A protein and the small-molecule ligand that binds it are described below.
Small molecule (SMILES): CC(=O)N[C@H]1[C@H](O[C@H]2[C@H](O)[C@@H](NC(C)=O)CO[C@@H]2CO)O[C@H](CO)[C@@H](O)[C@@H]1O

Sequence of chain 1.B:
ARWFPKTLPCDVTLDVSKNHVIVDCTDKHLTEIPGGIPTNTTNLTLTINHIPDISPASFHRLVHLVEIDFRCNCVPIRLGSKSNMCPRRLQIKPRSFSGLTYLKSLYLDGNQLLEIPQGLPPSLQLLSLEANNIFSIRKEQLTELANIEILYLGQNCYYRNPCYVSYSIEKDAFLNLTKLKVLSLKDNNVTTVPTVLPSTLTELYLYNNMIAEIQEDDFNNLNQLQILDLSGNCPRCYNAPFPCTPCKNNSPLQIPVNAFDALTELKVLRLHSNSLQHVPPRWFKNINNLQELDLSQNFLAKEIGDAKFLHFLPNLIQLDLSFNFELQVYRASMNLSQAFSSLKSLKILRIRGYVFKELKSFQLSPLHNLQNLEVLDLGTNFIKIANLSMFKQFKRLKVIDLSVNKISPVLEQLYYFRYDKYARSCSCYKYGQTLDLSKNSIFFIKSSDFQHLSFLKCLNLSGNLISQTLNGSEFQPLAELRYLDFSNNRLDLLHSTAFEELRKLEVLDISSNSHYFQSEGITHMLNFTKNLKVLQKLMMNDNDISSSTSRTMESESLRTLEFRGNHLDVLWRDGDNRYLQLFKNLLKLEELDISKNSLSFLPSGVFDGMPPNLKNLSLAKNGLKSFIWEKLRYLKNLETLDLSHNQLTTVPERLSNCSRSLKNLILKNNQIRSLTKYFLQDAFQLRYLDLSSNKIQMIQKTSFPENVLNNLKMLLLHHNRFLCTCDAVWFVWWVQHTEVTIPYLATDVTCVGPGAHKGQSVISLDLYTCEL

Binding-site contacts:
Ligand atom C7 contacts residue PRO166 of chain 1.B at 4.3 Å (hydrophobic).
Ligand atom C8 contacts residue PRO166 of chain 1.B at 4.1 Å (hydrophobic).
Ligand atom O5 contacts residue TYR168 of chain 1.B at 3.7 Å.
Ligand atom C7 contacts residue CYS161 of chain 1.B at 3.7 Å (hydrophobic).
Ligand atom C8 contacts residue TYR162 of chain 1.B at 3.6 Å (hydrophobic).
Ligand atom C6 contacts residue VAL169 of chain 1.B at 4.3 Å (hydrophobic).
Ligand atom C4 contacts residue ASN193 of chain 1.B at 4.2 Å.
Ligand atom C1 contacts residue ASN193 of chain 1.B at 1.4 Å.
Ligand atom C7 contacts residue CYS167 of chain 1.B at 4.2 Å (hydrophobic).
Ligand atom C2 contacts residue TYR168 of chain 1.B at 4.1 Å (hydrophobic).
Ligand atom N2 contacts residue ASN193 of chain 1.B at 2.8 Å (h-bond).
Ligand atom C4 contacts residue VAL169 of chain 1.B at 4.3 Å (hydrophobic).
Ligand atom C1 contacts residue TYR168 of chain 1.B at 3.8 Å (hydrophobic).
Ligand atom C5 contacts residue SER170 of chain 1.B at 4.3 Å.
Ligand atom C6 contacts residue SER170 of chain 1.B at 3.8 Å.
Ligand atom C3 contacts residue TYR168 of chain 1.B at 4.2 Å (hydrophobic).
Ligand atom C8 contacts residue TYR163 of chain 1.B at 4.0 Å (hydrophobic).
Ligand atom C7 contacts residue TYR168 of chain 1.B at 4.0 Å (hydrophobic).
Ligand atom C2 contacts residue VAL169 of chain 1.B at 3.8 Å (hydrophobic).
Ligand atom O7 contacts residue TYR168 of chain 1.B at 2.8 Å (h-bond).
Ligand atom O3 contacts residue TYR168 of chain 1.B at 3.5 Å.
Ligand atom C6 contacts residue TYR168 of chain 1.B at 4.3 Å (hydrophobic).
Ligand atom C4 contacts residue TYR168 of chain 1.B at 3.7 Å (hydrophobic).
Ligand atom O5 contacts residue ASN193 of chain 1.B at 2.4 Å (h-bond).
Ligand atom O7 contacts residue PRO166 of chain 1.B at 3.7 Å.
Ligand atom O5 contacts residue VAL169 of chain 1.B at 3.3 Å.
Ligand atom O6 contacts residue SER170 of chain 1.B at 2.8 Å (h-bond).
Ligand atom C1 contacts residue VAL169 of chain 1.B at 3.6 Å (hydrophobic).
Ligand atom O6 contacts residue TYR168 of chain 1.B at 3.8 Å.
Ligand atom C3 contacts residue ASN193 of chain 1.B at 3.8 Å.
Ligand atom C5 contacts residue ASN193 of chain 1.B at 3.6 Å.
Ligand atom C2 contacts residue ASN193 of chain 1.B at 2.4 Å.
Ligand atom O5 contacts residue SER170 of chain 1.B at 3.4 Å (h-bond).
Ligand atom O7 contacts residue CYS161 of chain 1.B at 3.1 Å (h-bond).
Ligand atom C5 contacts residue VAL169 of chain 1.B at 4.2 Å (hydrophobic).
Ligand atom O4 contacts residue TYR168 of chain 1.B at 4.3 Å.
Ligand atom C7 contacts residue ASN193 of chain 1.B at 3.5 Å.
Ligand atom O7 contacts residue CYS167 of chain 1.B at 3.1 Å (h-bond).
Ligand atom O7 contacts residue ASN193 of chain 1.B at 3.9 Å.
Ligand atom C5 contacts residue TYR168 of chain 1.B at 4.2 Å (hydrophobic).